Sequence of chain 43.A:
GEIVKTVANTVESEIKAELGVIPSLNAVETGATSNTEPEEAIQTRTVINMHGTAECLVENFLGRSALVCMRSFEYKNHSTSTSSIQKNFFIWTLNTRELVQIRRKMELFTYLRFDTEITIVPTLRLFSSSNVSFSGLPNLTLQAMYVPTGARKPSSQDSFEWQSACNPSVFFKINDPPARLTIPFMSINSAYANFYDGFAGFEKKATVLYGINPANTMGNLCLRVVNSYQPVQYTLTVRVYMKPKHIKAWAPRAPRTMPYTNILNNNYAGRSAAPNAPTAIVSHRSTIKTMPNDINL

Binding-site contacts:
Ligand atom C7C contacts residue LEU99 of chain 43.A at 3.5 Å (hydrophobic).
Ligand atom C4A contacts residue TYR151 of chain 43.A at 3.8 Å (hydrophobic).
Ligand atom C5C contacts residue LEU99 of chain 43.A at 3.6 Å (hydrophobic).
Ligand atom C4C contacts residue THR121 of chain 43.A at 3.7 Å.
Ligand atom C5 contacts residue TYR197 of chain 43.A at 3.8 Å (hydrophobic).
Ligand atom C5A contacts residue VAL175 of chain 43.A at 3.9 Å (hydrophobic).
Ligand atom C5B contacts residue ILE188 of chain 43.A at 3.6 Å (hydrophobic).
Ligand atom C5A contacts residue ALA149 of chain 43.A at 3.2 Å (hydrophobic).
Ligand atom C6C contacts residue TRP97 of chain 43.A at 3.9 Å (hydrophobic).
Ligand atom C1C contacts residue TYR197 of chain 43.A at 3.7 Å (hydrophobic).
Ligand atom C6C contacts residue ILE123 of chain 43.A at 3.6 Å (hydrophobic).
Ligand atom N3A contacts residue TYR151 of chain 43.A at 3.3 Å.
Ligand atom C3B contacts residue ILE123 of chain 43.A at 3.9 Å (hydrophobic).
Ligand atom O1B contacts residue TRP97 of chain 43.A at 3.6 Å.
Ligand atom C31 contacts residue ASN199 of chain 43.A at 3.4 Å.
Ligand atom C3 contacts residue TYR197 of chain 43.A at 3.7 Å (hydrophobic).
Ligand atom C2B contacts residue ILE123 of chain 43.A at 3.5 Å (hydrophobic).
Ligand atom C31 contacts residue TYR197 of chain 43.A at 3.7 Å (hydrophobic).
Ligand atom C3B contacts residue LEU226 of chain 43.A at 3.5 Å (hydrophobic).
Ligand atom C2A contacts residue LEU186 of chain 43.A at 3.7 Å (hydrophobic).
Ligand atom C4A contacts residue LEU186 of chain 43.A at 3.9 Å (hydrophobic).
Ligand atom C1B contacts residue LEU99 of chain 43.A at 3.9 Å (hydrophobic).
Ligand atom C2B contacts residue LEU226 of chain 43.A at 3.6 Å (hydrophobic).
Ligand atom C2C contacts residue THR101 of chain 43.A at 3.8 Å.
Ligand atom O1 contacts residue TYR197 of chain 43.A at 3.9 Å.
Ligand atom O1A contacts residue ALA149 of chain 43.A at 3.7 Å.
Ligand atom N2 contacts residue ASN221 of chain 43.A at 3.9 Å.
Ligand atom C6C contacts residue LEU99 of chain 43.A at 3.6 Å (hydrophobic).
Ligand atom O1A contacts residue LEU226 of chain 43.A at 3.8 Å.
Ligand atom C4A contacts residue PRO173 of chain 43.A at 3.3 Å (hydrophobic).
Ligand atom C4B contacts residue LEU226 of chain 43.A at 3.9 Å (hydrophobic).
Ligand atom O1A contacts residue LEU186 of chain 43.A at 3.7 Å.
Ligand atom O1B contacts residue LEU99 of chain 43.A at 3.1 Å.
Ligand atom C7C contacts residue ILE123 of chain 43.A at 3.5 Å (hydrophobic).
Ligand atom O1 contacts residue MET223 of chain 43.A at 3.6 Å (h-bond).
Ligand atom C5A contacts residue LEU186 of chain 43.A at 3.6 Å (hydrophobic).
Ligand atom C6B contacts residue ILE188 of chain 43.A at 3.7 Å (hydrophobic).
Ligand atom C4 contacts residue TYR197 of chain 43.A at 3.6 Å (hydrophobic).
Ligand atom C5A contacts residue PRO173 of chain 43.A at 3.5 Å (hydrophobic).
Ligand atom C5C contacts residue THR101 of chain 43.A at 3.7 Å.

This small molecule binds to this protein.
Small molecule (SMILES): Cc1cc(CCCCCCCOc2ccc(C3=NCCO3)cc2)on1

Sequence of chain 43.C:
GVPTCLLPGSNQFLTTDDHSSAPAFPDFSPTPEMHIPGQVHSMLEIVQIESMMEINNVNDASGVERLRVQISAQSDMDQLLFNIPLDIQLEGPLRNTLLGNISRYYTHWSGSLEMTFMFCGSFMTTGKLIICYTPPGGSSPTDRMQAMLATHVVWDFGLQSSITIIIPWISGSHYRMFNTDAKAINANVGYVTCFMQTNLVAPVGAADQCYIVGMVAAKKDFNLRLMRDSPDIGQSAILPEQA